Binding-site contacts:
Ligand atom O7 contacts residue ILE293 of chain 1.D at 3.2 Å.
Ligand atom N2 contacts residue ILE293 of chain 1.D at 4.5 Å.
Ligand atom O3 contacts residue THR294 of chain 1.D at 4.1 Å.
Ligand atom C2 contacts residue THR294 of chain 1.D at 3.2 Å.
Ligand atom C7 contacts residue ASN292 of chain 1.D at 3.7 Å.
Ligand atom C1 contacts residue THR294 of chain 1.D at 3.0 Å.
Ligand atom C4 contacts residue ASN292 of chain 1.D at 4.5 Å.
Ligand atom C1 contacts residue ILE293 of chain 1.D at 4.3 Å (hydrophobic).
Ligand atom C5 contacts residue ASP295 of chain 1.D at 3.7 Å.
Ligand atom O5 contacts residue ASP295 of chain 1.D at 3.7 Å.
Ligand atom O4 contacts residue THR294 of chain 1.D at 3.3 Å (h-bond).
Ligand atom O6 contacts residue ASP295 of chain 1.D at 3.5 Å.
Ligand atom N2 contacts residue THR294 of chain 1.D at 3.0 Å.
Ligand atom C5 contacts residue ASN292 of chain 1.D at 3.8 Å.
Ligand atom C6 contacts residue ASP295 of chain 1.D at 3.6 Å.
Ligand atom C3 contacts residue THR294 of chain 1.D at 2.8 Å.
Ligand atom O7 contacts residue ASN292 of chain 1.D at 3.7 Å.
Ligand atom C7 contacts residue THR294 of chain 1.D at 3.7 Å.
Ligand atom C1 contacts residue ASN292 of chain 1.D at 1.5 Å.
Ligand atom O7 contacts residue SER290 of chain 1.D at 4.0 Å.
Ligand atom C1 contacts residue ASP295 of chain 1.D at 4.0 Å.
Ligand atom C7 contacts residue ILE293 of chain 1.D at 4.2 Å (hydrophobic).
Ligand atom C5 contacts residue THR294 of chain 1.D at 2.9 Å.
Ligand atom C4 contacts residue THR294 of chain 1.D at 3.2 Å.
Ligand atom C2 contacts residue ASN292 of chain 1.D at 2.7 Å.
Ligand atom O7 contacts residue NAG1 of chain 1.L at 4.3 Å.
Ligand atom O7 contacts residue THR294 of chain 1.D at 3.5 Å (h-bond).
Ligand atom O5 contacts residue THR294 of chain 1.D at 3.4 Å (h-bond).
Ligand atom C3 contacts residue ASN292 of chain 1.D at 4.0 Å.
Ligand atom O7 contacts residue ASP295 of chain 1.D at 4.0 Å.
Ligand atom O6 contacts residue THR294 of chain 1.D at 4.2 Å.
Ligand atom O5 contacts residue ASN292 of chain 1.D at 2.5 Å (h-bond).
Ligand atom C8 contacts residue NAG1 of chain 1.L at 3.9 Å.
Ligand atom N2 contacts residue ASN292 of chain 1.D at 3.2 Å (h-bond).
Ligand atom C6 contacts residue THR294 of chain 1.D at 4.1 Å.
Ligand atom C8 contacts residue THR294 of chain 1.D at 4.5 Å.

A protein and the small-molecule ligand that binds it are described below.
Small molecule (SMILES): CC(=O)N[C@H]1[C@H](O[C@H]2[C@H](O)[C@@H](NC(C)=O)CO[C@@H]2CO)O[C@H](CO)[C@@H](O[C@@H]2O[C@H](CO)[C@@H](O)[C@H](O[C@H]3O[C@H](CO)[C@@H](O)[C@H](O)[C@@H]3O)[C@@H]2O)[C@@H]1O

Sequence of chain 1.D:
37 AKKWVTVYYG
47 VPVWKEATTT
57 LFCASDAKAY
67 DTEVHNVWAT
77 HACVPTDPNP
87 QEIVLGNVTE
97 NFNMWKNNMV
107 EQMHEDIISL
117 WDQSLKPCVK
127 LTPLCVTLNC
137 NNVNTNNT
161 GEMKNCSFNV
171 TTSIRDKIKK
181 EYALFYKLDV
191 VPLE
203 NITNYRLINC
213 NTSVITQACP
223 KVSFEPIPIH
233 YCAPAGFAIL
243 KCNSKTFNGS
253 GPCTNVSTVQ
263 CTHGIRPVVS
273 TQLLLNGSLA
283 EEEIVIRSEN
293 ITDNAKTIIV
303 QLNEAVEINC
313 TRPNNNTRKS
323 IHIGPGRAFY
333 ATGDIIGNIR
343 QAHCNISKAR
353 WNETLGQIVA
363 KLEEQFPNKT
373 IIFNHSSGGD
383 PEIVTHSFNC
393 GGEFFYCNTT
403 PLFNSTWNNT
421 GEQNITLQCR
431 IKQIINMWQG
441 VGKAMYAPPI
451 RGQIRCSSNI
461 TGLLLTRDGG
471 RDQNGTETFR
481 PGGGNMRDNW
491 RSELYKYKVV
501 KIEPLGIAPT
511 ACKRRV